Sequence of chain 1.C:
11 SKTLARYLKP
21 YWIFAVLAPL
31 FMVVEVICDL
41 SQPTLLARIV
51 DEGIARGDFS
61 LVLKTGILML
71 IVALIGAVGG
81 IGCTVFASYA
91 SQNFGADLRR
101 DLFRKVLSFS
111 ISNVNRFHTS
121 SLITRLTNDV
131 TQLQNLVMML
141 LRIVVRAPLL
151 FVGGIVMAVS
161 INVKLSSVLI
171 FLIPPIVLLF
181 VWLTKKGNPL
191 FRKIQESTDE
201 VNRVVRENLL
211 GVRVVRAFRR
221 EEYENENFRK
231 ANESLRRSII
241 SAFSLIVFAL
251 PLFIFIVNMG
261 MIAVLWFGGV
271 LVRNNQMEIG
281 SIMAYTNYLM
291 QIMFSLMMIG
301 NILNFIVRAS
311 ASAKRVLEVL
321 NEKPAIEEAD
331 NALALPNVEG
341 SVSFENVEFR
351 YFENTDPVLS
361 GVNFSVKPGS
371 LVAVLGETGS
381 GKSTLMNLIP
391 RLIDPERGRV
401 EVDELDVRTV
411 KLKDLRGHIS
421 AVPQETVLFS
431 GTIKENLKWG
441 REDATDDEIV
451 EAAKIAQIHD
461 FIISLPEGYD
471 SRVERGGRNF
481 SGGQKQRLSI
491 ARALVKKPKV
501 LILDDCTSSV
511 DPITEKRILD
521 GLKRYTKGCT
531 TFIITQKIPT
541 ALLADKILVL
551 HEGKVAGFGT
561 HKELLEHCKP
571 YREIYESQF

Binding-site contacts:
Ligand atom N1 contacts residue ASN479 of chain 1.C at 3.6 Å.
Ligand atom O2G contacts residue GLY483 of chain 1.C at 2.8 Å (h-bond).
Ligand atom O4' contacts residue VAL370 of chain 1.D at 3.5 Å.
Ligand atom C2 contacts residue ASN479 of chain 1.C at 3.4 Å.
Ligand atom O2' contacts residue GLN484 of chain 1.C at 2.8 Å (h-bond).
Ligand atom S1G contacts residue HIS548 of chain 1.D at 3.1 Å (h-bond).
Ligand atom O1B contacts residue LYS394 of chain 1.D at 2.8 Å (salt-bridge).
Ligand atom O1B contacts residue GLY393 of chain 1.D at 3.1 Å (h-bond).
Ligand atom O3G contacts residue SER481 of chain 1.C at 3.5 Å.
Ligand atom O2G contacts residue THR390 of chain 1.D at 3.3 Å.
Ligand atom O2A contacts residue THR395 of chain 1.D at 3.5 Å.
Ligand atom O3G contacts residue MG1 of chain 1.N at 2.3 Å.
Ligand atom O1A contacts residue GLY393 of chain 1.D at 3.4 Å.
Ligand atom C5' contacts residue GLY391 of chain 1.D at 3.4 Å.
Ligand atom N6 contacts residue ARG478 of chain 1.C at 3.3 Å (salt-bridge).
Ligand atom O2G contacts residue GLY482 of chain 1.C at 3.5 Å (h-bond).
Ligand atom O3G contacts residue GLN436 of chain 1.D at 2.9 Å (h-bond).
Ligand atom PG contacts residue MG1 of chain 1.N at 3.3 Å.
Ligand atom O3A contacts residue GLY391 of chain 1.D at 3.4 Å.
Ligand atom C2' contacts residue GLN484 of chain 1.C at 3.3 Å.
Ligand atom C2 contacts residue TYR364 of chain 1.D at 3.6 Å (hydrophobic).
Ligand atom O2G contacts residue SER481 of chain 1.C at 2.7 Å (h-bond).
Ligand atom C4 contacts residue ASN479 of chain 1.C at 3.4 Å.
Ligand atom O3G contacts residue GLY482 of chain 1.C at 2.8 Å (h-bond).
Ligand atom O2B contacts residue MG1 of chain 1.N at 2.3 Å.
Ligand atom O3' contacts residue PHE461 of chain 1.C at 3.4 Å.
Ligand atom C4 contacts residue TYR364 of chain 1.D at 3.6 Å (hydrophobic).
Ligand atom PB contacts residue MG1 of chain 1.N at 3.5 Å.
Ligand atom C3' contacts residue GLN484 of chain 1.C at 3.4 Å.
Ligand atom O3B contacts residue GLY391 of chain 1.D at 2.8 Å (h-bond).
Ligand atom O1A contacts residue THR396 of chain 1.D at 2.6 Å (h-bond).
Ligand atom O2A contacts residue SER481 of chain 1.C at 3.1 Å.
Ligand atom O3B contacts residue SER481 of chain 1.C at 3.4 Å.
Ligand atom O2' contacts residue PHE461 of chain 1.C at 3.4 Å.
Ligand atom O2G contacts residue GLY391 of chain 1.D at 3.4 Å (h-bond).
Ligand atom O3A contacts residue GLY393 of chain 1.D at 3.3 Å (h-bond).
Ligand atom N3 contacts residue ASN479 of chain 1.C at 3.2 Å (h-bond).
Ligand atom O2B contacts residue THR395 of chain 1.D at 2.7 Å (h-bond).
Ligand atom O1B contacts residue SER392 of chain 1.D at 3.1 Å (h-bond).
Ligand atom O1A contacts residue THR395 of chain 1.D at 3.2 Å (h-bond).

A small-molecule ligand and the protein it binds are described below.
Small molecule (SMILES): Nc1ncnc2c1ncn2[C@@H]1O[C@H](COP(=O)(O)OP(=O)(O)OP(O)(O)=S)[C@@H](O)[C@H]1O

Sequence of chain 1.D:
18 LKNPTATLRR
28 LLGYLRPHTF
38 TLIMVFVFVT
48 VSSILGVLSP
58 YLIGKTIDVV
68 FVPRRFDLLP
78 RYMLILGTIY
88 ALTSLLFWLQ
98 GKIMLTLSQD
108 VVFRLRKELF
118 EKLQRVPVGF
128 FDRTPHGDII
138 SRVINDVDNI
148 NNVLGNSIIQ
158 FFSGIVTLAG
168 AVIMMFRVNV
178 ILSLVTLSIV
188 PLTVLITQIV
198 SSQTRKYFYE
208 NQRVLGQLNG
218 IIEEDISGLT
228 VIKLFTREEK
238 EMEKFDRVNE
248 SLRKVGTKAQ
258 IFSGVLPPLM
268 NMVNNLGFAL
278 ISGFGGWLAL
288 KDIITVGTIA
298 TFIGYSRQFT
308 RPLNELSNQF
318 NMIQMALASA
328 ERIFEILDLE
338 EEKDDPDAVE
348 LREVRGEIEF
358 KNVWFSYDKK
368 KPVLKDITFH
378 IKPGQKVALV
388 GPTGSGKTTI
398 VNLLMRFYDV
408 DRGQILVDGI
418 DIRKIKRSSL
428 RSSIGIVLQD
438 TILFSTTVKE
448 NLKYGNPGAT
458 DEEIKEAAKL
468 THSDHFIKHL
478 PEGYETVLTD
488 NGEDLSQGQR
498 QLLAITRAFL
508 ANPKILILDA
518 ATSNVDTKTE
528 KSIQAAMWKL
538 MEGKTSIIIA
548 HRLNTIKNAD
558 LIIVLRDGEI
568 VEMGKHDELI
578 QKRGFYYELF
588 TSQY